The small molecule below binds the protein below.
Small molecule (SMILES): CNc1nc2cc3nc[nH]c(=O)c3cc2[nH]1

Sequence of chain 1.A:
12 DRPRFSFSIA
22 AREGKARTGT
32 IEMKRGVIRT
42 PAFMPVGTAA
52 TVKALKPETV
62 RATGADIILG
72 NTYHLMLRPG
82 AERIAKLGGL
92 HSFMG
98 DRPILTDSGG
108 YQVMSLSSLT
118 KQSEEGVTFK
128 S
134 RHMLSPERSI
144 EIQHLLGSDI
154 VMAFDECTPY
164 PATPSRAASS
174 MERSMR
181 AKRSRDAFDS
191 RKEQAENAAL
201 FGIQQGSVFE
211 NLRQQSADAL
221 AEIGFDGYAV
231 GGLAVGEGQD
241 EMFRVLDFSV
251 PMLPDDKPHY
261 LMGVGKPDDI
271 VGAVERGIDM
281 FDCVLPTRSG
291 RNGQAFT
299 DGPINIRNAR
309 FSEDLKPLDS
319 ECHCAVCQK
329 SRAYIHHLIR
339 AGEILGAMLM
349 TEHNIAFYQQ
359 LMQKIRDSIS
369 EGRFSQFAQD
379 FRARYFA

Binding-site contacts:
Ligand atom C9 contacts residue GLY232 of chain 1.A at 3.8 Å.
Ligand atom O1 contacts residue GLY231 of chain 1.A at 3.3 Å.
Ligand atom N4 contacts residue GLY263 of chain 1.A at 3.7 Å.
Ligand atom C1 contacts residue TYR108 of chain 1.A at 3.5 Å (hydrophobic).
Ligand atom C2 contacts residue TYR108 of chain 1.A at 3.9 Å (hydrophobic).
Ligand atom C5 contacts residue MET262 of chain 1.A at 3.8 Å (hydrophobic).
Ligand atom N4 contacts residue TYR108 of chain 1.A at 3.4 Å (h-bond).
Ligand atom C10 contacts residue MET262 of chain 1.A at 3.6 Å (hydrophobic).
Ligand atom O1 contacts residue GLY232 of chain 1.A at 2.8 Å (h-bond).
Ligand atom N5 contacts residue ASP158 of chain 1.A at 2.8 Å (salt-bridge).
Ligand atom N1 contacts residue MET262 of chain 1.A at 3.4 Å.
Ligand atom C3 contacts residue GLY232 of chain 1.A at 3.8 Å.
Ligand atom C5 contacts residue ALA234 of chain 1.A at 3.7 Å (hydrophobic).
Ligand atom C5 contacts residue LEU233 of chain 1.A at 3.8 Å (hydrophobic).
Ligand atom O1 contacts residue CYS160 of chain 1.A at 3.4 Å.
Ligand atom O1 contacts residue GLN205 of chain 1.A at 2.9 Å (h-bond).
Ligand atom C4 contacts residue MET262 of chain 1.A at 3.7 Å (hydrophobic).
Ligand atom C5 contacts residue GLY263 of chain 1.A at 3.8 Å.
Ligand atom C7 contacts residue TYR108 of chain 1.A at 3.5 Å (hydrophobic).
Ligand atom N2 contacts residue TYR108 of chain 1.A at 3.7 Å.
Ligand atom N3 contacts residue ALA234 of chain 1.A at 2.9 Å (h-bond).
Ligand atom C9 contacts residue CYS160 of chain 1.A at 3.6 Å (hydrophobic).
Ligand atom C4 contacts residue LEU233 of chain 1.A at 3.6 Å (hydrophobic).
Ligand atom N2 contacts residue MET262 of chain 1.A at 3.6 Å (h-bond).
Ligand atom O1 contacts residue ASP158 of chain 1.A at 3.6 Å.
Ligand atom N5 contacts residue MET262 of chain 1.A at 3.8 Å.
Ligand atom N2 contacts residue LEU233 of chain 1.A at 2.8 Å (h-bond).
Ligand atom C8 contacts residue TYR108 of chain 1.A at 3.5 Å (hydrophobic).
Ligand atom C9 contacts residue GLN205 of chain 1.A at 3.8 Å.
Ligand atom C6 contacts residue GLY263 of chain 1.A at 3.5 Å.
Ligand atom C4 contacts residue TYR108 of chain 1.A at 3.7 Å (hydrophobic).
Ligand atom N3 contacts residue TYR108 of chain 1.A at 3.6 Å.
Ligand atom C3 contacts residue CYS160 of chain 1.A at 3.6 Å (hydrophobic).
Ligand atom C9 contacts residue ASP158 of chain 1.A at 3.6 Å.
Ligand atom N1 contacts residue TYR108 of chain 1.A at 3.8 Å.
Ligand atom C6 contacts residue ALA234 of chain 1.A at 3.7 Å (hydrophobic).
Ligand atom N2 contacts residue ALA234 of chain 1.A at 3.7 Å.
Ligand atom C5 contacts residue TYR108 of chain 1.A at 3.3 Å (hydrophobic).
Ligand atom C10 contacts residue ASP158 of chain 1.A at 3.5 Å.
Ligand atom N2 contacts residue VAL235 of chain 1.A at 3.7 Å.